A small-molecule ligand and the protein it binds are described below.
Small molecule (SMILES): NCCCCCCCCCCCC(=O)O

Binding-site contacts:
Ligand atom OXT contacts residue MET216 of chain 21.A at 4.2 Å.
Ligand atom C5 contacts residue ILE95 of chain 21.A at 3.8 Å (hydrophobic).
Ligand atom C2 contacts residue ILE95 of chain 21.A at 3.8 Å (hydrophobic).
Ligand atom O contacts residue LEU107 of chain 21.A at 4.4 Å.
Ligand atom C2 contacts residue ILE183 of chain 21.A at 4.2 Å (hydrophobic).
Ligand atom C contacts residue ASN194 of chain 21.A at 4.0 Å.
Ligand atom C9 contacts residue TYR192 of chain 21.A at 4.1 Å (hydrophobic).
Ligand atom C8 contacts residue MET216 of chain 21.A at 3.9 Å (hydrophobic).
Ligand atom C contacts residue TYR210 of chain 21.A at 4.1 Å (hydrophobic).
Ligand atom C9 contacts residue PHE240 of chain 21.A at 4.1 Å (hydrophobic).
Ligand atom O contacts residue ASN194 of chain 21.A at 3.0 Å (h-bond).
Ligand atom C4 contacts residue ILE183 of chain 21.A at 4.2 Å (hydrophobic).
Ligand atom C6 contacts residue ILE95 of chain 21.A at 4.1 Å (hydrophobic).
Ligand atom C1 contacts residue ILE183 of chain 21.A at 4.2 Å (hydrophobic).
Ligand atom C2 contacts residue TYR146 of chain 21.A at 3.9 Å (hydrophobic).
Ligand atom C7 contacts residue ILE95 of chain 21.A at 4.3 Å (hydrophobic).
Ligand atom C5 contacts residue ILE183 of chain 21.A at 4.4 Å (hydrophobic).
Ligand atom C1 contacts residue VAL119 of chain 21.A at 4.2 Å (hydrophobic).
Ligand atom C3 contacts residue ILE183 of chain 21.A at 3.7 Å (hydrophobic).
Ligand atom N contacts residue MET181 of chain 21.A at 3.9 Å.
Ligand atom O contacts residue TYR192 of chain 21.A at 3.9 Å.
Ligand atom OXT contacts residue TYR210 of chain 21.A at 3.0 Å (h-bond).
Ligand atom C5 contacts residue PHE240 of chain 21.A at 4.1 Å (hydrophobic).
Ligand atom C8 contacts residue TYR192 of chain 21.A at 3.6 Å (hydrophobic).
Ligand atom C6 contacts residue TYR192 of chain 21.A at 4.4 Å (hydrophobic).
Ligand atom C1 contacts residue ILE219 of chain 21.A at 4.1 Å (hydrophobic).
Ligand atom C contacts residue TYR192 of chain 21.A at 4.2 Å (hydrophobic).
Ligand atom C7 contacts residue PHE240 of chain 21.A at 3.9 Å (hydrophobic).
Ligand atom C7 contacts residue TYR192 of chain 21.A at 4.4 Å (hydrophobic).
Ligand atom C10 contacts residue TYR192 of chain 21.A at 4.3 Å (hydrophobic).
Ligand atom CA2 contacts residue PHE115 of chain 21.A at 4.3 Å (hydrophobic).
Ligand atom O contacts residue VAL113 of chain 21.A at 4.0 Å.
Ligand atom C10 contacts residue MET216 of chain 21.A at 3.6 Å (hydrophobic).
Ligand atom C9 contacts residue PHE115 of chain 21.A at 4.1 Å (hydrophobic).
Ligand atom C3 contacts residue ILE95 of chain 21.A at 4.2 Å (hydrophobic).
Ligand atom C4 contacts residue ILE95 of chain 21.A at 4.0 Å (hydrophobic).
Ligand atom OXT contacts residue ASN194 of chain 21.A at 4.3 Å.
Ligand atom C7 contacts residue VAL117 of chain 21.A at 4.3 Å (hydrophobic).
Ligand atom N contacts residue ILE219 of chain 21.A at 4.0 Å.
Ligand atom N contacts residue TYR146 of chain 21.A at 4.1 Å.

Sequence of chain 21.A:
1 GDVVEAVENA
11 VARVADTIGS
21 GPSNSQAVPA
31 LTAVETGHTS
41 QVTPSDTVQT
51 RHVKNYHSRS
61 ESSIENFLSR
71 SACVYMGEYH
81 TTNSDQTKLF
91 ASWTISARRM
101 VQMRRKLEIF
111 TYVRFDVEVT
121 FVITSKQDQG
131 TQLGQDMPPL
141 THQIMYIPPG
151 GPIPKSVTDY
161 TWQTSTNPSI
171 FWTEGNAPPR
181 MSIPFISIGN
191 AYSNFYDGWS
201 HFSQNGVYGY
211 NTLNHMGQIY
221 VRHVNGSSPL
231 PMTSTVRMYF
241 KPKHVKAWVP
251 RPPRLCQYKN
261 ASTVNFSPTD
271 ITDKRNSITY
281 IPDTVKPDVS